Binding-site contacts:
Ligand atom O contacts residue CO1 of chain 1.J at 2.4 Å.
Ligand atom O contacts residue ASP140 of chain 1.B at 3.3 Å (salt-bridge).
Ligand atom CA contacts residue ASP136 of chain 1.B at 2.9 Å.
Ligand atom N contacts residue ASP136 of chain 1.B at 2.7 Å (salt-bridge).
Ligand atom N contacts residue SER348 of chain 1.B at 3.5 Å (h-bond).
Ligand atom O contacts residue SER348 of chain 1.B at 3.2 Å (h-bond).
Ligand atom O contacts residue ASN350 of chain 1.B at 3.0 Å.
Ligand atom CB contacts residue ASP136 of chain 1.B at 3.1 Å.
Ligand atom CA contacts residue GLU126 of chain 1.B at 3.5 Å.
Ligand atom O contacts residue ASP136 of chain 1.B at 2.8 Å (salt-bridge).
Ligand atom C contacts residue GLU49 of chain 1.B at 3.6 Å.
Ligand atom O contacts residue TYR83 of chain 1.B at 3.5 Å (h-bond).
Ligand atom C contacts residue CO1 of chain 1.J at 3.2 Å.
Ligand atom CA contacts residue CO1 of chain 1.J at 3.5 Å.
Ligand atom O contacts residue PHE78 of chain 1.B at 3.1 Å.
Ligand atom O contacts residue GLU126 of chain 1.B at 3.6 Å (salt-bridge).
Ligand atom N contacts residue SER348 of chain 1.A at 3.2 Å (h-bond).
Ligand atom O contacts residue HIS50 of chain 1.B at 3.2 Å.
Ligand atom CB contacts residue ASP140 of chain 1.B at 3.2 Å.
Ligand atom C contacts residue SER348 of chain 1.B at 3.5 Å.
Ligand atom CB contacts residue TYR87 of chain 1.B at 3.1 Å (hydrophobic).
Ligand atom CB contacts residue LYS358 of chain 1.B at 3.5 Å.
Ligand atom O contacts residue ARG274 of chain 1.A at 2.7 Å (salt-bridge).
Ligand atom CA contacts residue ALA77 of chain 1.B at 3.0 Å (hydrophobic).
Ligand atom CB contacts residue ASN76 of chain 1.B at 3.4 Å.
Ligand atom N contacts residue CO1 of chain 1.J at 3.0 Å.
Ligand atom CB contacts residue PHE78 of chain 1.B at 3.5 Å (hydrophobic).
Ligand atom CB contacts residue ALA77 of chain 1.B at 3.0 Å (hydrophobic).
Ligand atom O contacts residue TYR281 of chain 1.A at 3.0 Å (h-bond).
Ligand atom CB contacts residue HIS139 of chain 1.B at 3.2 Å.
Ligand atom C contacts residue SER348 of chain 1.A at 3.1 Å.
Ligand atom O contacts residue GLU49 of chain 1.B at 3.1 Å (salt-bridge).
Ligand atom N contacts residue GLU126 of chain 1.B at 3.6 Å (salt-bridge).
Ligand atom O contacts residue THR79 of chain 1.B at 3.3 Å (h-bond).
Ligand atom C contacts residue ASP136 of chain 1.B at 2.8 Å.
Ligand atom CA contacts residue SER348 of chain 1.A at 3.1 Å.
Ligand atom CA contacts residue SER348 of chain 1.B at 3.5 Å.
Ligand atom O contacts residue SER354 of chain 1.B at 3.4 Å (h-bond).
Ligand atom CB contacts residue TYR286 of chain 1.B at 3.2 Å (hydrophobic).
Ligand atom O contacts residue SER348 of chain 1.A at 3.6 Å.

The small molecule below binds the protein below.
Small molecule (SMILES): C[C@H](N)C(=O)N[C@@H](C)C(=O)N[C@@H](C)C(=O)N[C@@H](C)C(=O)N[C@@H](C)C(=O)N[C@@H](C)C(=O)N[C@@H](C)C(=O)N[C@@H](C)C(=O)N[C@@H](C)C(=O)N[C@@H](C)C(=O)N[C@@H](C)C(=O)N[C@@H](C)C(=O)N[C@@H](C)C(=O)N[C@@H](C)C(=O)N[C@@H](C)C(=O)N[C@@H](C)C(=O)N[C@@H](C)C=O

Sequence of chain 1.A:
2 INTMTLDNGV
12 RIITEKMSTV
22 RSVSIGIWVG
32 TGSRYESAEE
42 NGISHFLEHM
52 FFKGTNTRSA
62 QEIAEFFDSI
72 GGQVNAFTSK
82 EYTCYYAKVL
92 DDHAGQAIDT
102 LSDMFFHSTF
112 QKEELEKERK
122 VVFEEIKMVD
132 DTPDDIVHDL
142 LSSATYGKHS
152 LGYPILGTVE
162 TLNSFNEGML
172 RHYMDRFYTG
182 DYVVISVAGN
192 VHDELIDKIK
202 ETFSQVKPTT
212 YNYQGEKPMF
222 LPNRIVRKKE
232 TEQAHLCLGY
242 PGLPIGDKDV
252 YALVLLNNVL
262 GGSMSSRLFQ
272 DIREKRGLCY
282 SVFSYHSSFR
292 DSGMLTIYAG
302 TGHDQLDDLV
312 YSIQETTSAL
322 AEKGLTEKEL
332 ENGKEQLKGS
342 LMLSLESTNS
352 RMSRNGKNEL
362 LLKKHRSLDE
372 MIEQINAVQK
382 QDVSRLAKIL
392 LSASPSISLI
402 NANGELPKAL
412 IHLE

Sequence of chain 1.B:
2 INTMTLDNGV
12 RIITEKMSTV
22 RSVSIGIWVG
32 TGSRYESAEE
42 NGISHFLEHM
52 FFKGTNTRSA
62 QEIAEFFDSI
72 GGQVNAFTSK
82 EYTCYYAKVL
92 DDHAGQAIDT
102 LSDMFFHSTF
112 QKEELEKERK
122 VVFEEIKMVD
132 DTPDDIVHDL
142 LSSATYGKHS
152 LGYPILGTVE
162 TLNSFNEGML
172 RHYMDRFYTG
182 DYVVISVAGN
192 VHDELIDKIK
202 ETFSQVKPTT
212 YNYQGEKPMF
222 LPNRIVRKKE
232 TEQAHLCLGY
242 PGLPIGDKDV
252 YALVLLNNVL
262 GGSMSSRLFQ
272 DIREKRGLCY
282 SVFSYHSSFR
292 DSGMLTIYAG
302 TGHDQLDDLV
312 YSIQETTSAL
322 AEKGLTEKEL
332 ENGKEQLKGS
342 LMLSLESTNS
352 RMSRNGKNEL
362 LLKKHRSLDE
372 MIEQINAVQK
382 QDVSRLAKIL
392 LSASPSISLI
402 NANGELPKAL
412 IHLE